Binding-site contacts:
Ligand atom O5P contacts residue SER435 of chain 1.B at 2.7 Å (h-bond).
Ligand atom O2 contacts residue GLY430 of chain 1.B at 3.6 Å (h-bond).
Ligand atom O2P contacts residue PRO433 of chain 1.B at 3.8 Å.
Ligand atom O4 contacts residue TYR437 of chain 1.B at 2.8 Å (h-bond).
Ligand atom P2 contacts residue THR348 of chain 1.B at 3.5 Å.
Ligand atom O5P contacts residue THR349 of chain 1.B at 3.4 Å (h-bond).
Ligand atom O6P contacts residue GLY436 of chain 1.B at 2.9 Å (h-bond).
Ligand atom O4 contacts residue THR438 of chain 1.B at 3.6 Å (h-bond).
Ligand atom O4P contacts residue ARG352 of chain 1.B at 3.8 Å.
Ligand atom O5P contacts residue THR350 of chain 1.B at 2.6 Å (h-bond).
Ligand atom C5 contacts residue GLY434 of chain 1.B at 3.4 Å.
Ligand atom P2 contacts residue THR349 of chain 1.B at 3.7 Å.
Ligand atom O4P contacts residue THR348 of chain 1.B at 2.5 Å (h-bond).
Ligand atom O3 contacts residue ARG432 of chain 1.B at 2.7 Å (salt-bridge).
Ligand atom C3 contacts residue ARG432 of chain 1.B at 3.3 Å.
Ligand atom P2 contacts residue SER435 of chain 1.B at 3.4 Å.
Ligand atom O3P contacts residue TRP398 of chain 1.B at 2.8 Å (h-bond).
Ligand atom C3 contacts residue GLY434 of chain 1.B at 3.5 Å.
Ligand atom P2 contacts residue SER353 of chain 1.B at 3.6 Å.
Ligand atom O5P contacts residue THR348 of chain 1.B at 3.6 Å (h-bond).
Ligand atom O6 contacts residue THR349 of chain 1.B at 3.1 Å (h-bond).
Ligand atom C4 contacts residue GLY434 of chain 1.B at 3.3 Å.
Ligand atom O4 contacts residue GLY434 of chain 1.B at 2.5 Å (h-bond).
Ligand atom O2P contacts residue GLY434 of chain 1.B at 2.9 Å (h-bond).
Ligand atom C6 contacts residue LEU347 of chain 1.B at 3.6 Å (hydrophobic).
Ligand atom O4P contacts residue SER353 of chain 1.B at 2.6 Å (h-bond).
Ligand atom C6 contacts residue THR438 of chain 1.B at 3.5 Å.
Ligand atom O6 contacts residue THR348 of chain 1.B at 3.6 Å.
Ligand atom O3P contacts residue ARG405 of chain 1.B at 2.8 Å (salt-bridge).
Ligand atom O5 contacts residue LEU347 of chain 1.B at 3.8 Å.
Ligand atom O3 contacts residue GLY430 of chain 1.B at 3.2 Å.
Ligand atom P1 contacts residue ARG405 of chain 1.B at 3.6 Å.
Ligand atom O1 contacts residue GLY434 of chain 1.B at 3.7 Å.
Ligand atom C6 contacts residue SER353 of chain 1.B at 3.7 Å.
Ligand atom O1P contacts residue ARG405 of chain 1.B at 2.6 Å (salt-bridge).
Ligand atom O6P contacts residue SER435 of chain 1.B at 3.2 Å (h-bond).
Ligand atom O3 contacts residue TRP398 of chain 1.B at 3.6 Å.
Ligand atom O2 contacts residue LEU347 of chain 1.B at 3.5 Å.
Ligand atom O6P contacts residue SER353 of chain 1.B at 3.5 Å (h-bond).
Ligand atom O4 contacts residue GLY436 of chain 1.B at 3.7 Å.

A protein and the small-molecule ligand that binds it are described below.
Small molecule (SMILES): O=P(O)(O)OC[C@H]1O[C@](O)(COP(=O)(O)O)[C@@H](O)[C@@H]1O

Sequence of chain 1.B:
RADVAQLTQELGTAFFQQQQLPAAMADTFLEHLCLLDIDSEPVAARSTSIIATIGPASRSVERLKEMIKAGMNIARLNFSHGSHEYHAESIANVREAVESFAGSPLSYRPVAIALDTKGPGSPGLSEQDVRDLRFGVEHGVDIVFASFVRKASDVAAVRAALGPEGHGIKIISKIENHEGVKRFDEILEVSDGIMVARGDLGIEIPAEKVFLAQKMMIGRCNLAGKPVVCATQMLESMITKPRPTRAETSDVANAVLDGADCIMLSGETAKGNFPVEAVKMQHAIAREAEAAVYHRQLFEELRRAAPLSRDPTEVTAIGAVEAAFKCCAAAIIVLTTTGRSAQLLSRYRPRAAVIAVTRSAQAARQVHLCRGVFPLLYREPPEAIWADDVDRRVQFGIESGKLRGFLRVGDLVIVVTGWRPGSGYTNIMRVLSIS